A small-molecule ligand and the protein it binds are described below.
Small molecule (SMILES): CC(=O)N[C@@H]1[C@@H](O)[C@H](O)[C@@H](CO)O[C@H]1O

Binding-site contacts:
Ligand atom O6 contacts residue ASN318 of chain 31.H at 2.6 Å (h-bond).
Ligand atom O6 contacts residue SER284 of chain 31.H at 2.6 Å (h-bond).
Ligand atom C6 contacts residue SER284 of chain 31.H at 3.5 Å.
Ligand atom C6 contacts residue ASN318 of chain 31.H at 3.2 Å.

Sequence of chain 31.H:
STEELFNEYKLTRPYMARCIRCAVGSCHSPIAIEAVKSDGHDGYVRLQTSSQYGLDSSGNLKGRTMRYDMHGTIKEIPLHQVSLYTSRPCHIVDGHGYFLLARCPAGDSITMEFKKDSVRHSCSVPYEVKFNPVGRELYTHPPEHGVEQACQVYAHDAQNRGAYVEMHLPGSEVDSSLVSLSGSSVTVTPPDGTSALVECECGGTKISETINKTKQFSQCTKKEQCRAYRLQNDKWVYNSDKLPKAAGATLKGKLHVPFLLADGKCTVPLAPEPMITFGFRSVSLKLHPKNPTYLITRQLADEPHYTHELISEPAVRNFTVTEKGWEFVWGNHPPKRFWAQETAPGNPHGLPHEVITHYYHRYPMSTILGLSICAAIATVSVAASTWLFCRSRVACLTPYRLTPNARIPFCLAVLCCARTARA